Binding-site contacts:
Ligand atom C4 contacts residue MG1 of chain 4.D at 3.4 Å.
Ligand atom O3 contacts residue ASP286 of chain 4.A at 2.8 Å (salt-bridge).
Ligand atom C1 contacts residue HIS219 of chain 4.A at 4.1 Å.
Ligand atom C2 contacts residue ASP286 of chain 4.A at 3.8 Å.
Ligand atom C3 contacts residue GLU180 of chain 4.A at 4.1 Å.
Ligand atom C4 contacts residue GLU180 of chain 4.A at 3.2 Å.
Ligand atom O4 contacts residue ASP286 of chain 4.A at 3.0 Å (salt-bridge).
Ligand atom C5 contacts residue HIS53 of chain 4.A at 3.2 Å.
Ligand atom C1 contacts residue MG1 of chain 4.C at 3.6 Å.
Ligand atom O1 contacts residue LYS182 of chain 4.A at 3.0 Å (salt-bridge).
Ligand atom C1 contacts residue TRP136 of chain 4.A at 3.9 Å (hydrophobic).
Ligand atom O2 contacts residue GLU180 of chain 4.A at 2.9 Å (salt-bridge).
Ligand atom O2 contacts residue GLU216 of chain 4.A at 3.0 Å (salt-bridge).
Ligand atom O4 contacts residue GLU180 of chain 4.A at 2.5 Å (salt-bridge).
Ligand atom C1 contacts residue PHE25 of chain 2.A at 3.6 Å (hydrophobic).
Ligand atom O1 contacts residue HIS219 of chain 4.A at 3.1 Å (h-bond).
Ligand atom O4 contacts residue MG1 of chain 4.D at 2.2 Å.
Ligand atom C3 contacts residue MG1 of chain 4.D at 3.6 Å.
Ligand atom C2 contacts residue MG1 of chain 4.D at 3.3 Å.
Ligand atom O5 contacts residue HIS53 of chain 4.A at 2.8 Å (h-bond).
Ligand atom C4 contacts residue TRP136 of chain 4.A at 3.9 Å (hydrophobic).
Ligand atom O3 contacts residue TRP15 of chain 4.A at 3.5 Å (h-bond).
Ligand atom O5 contacts residue PHE93 of chain 4.A at 3.8 Å.
Ligand atom O1 contacts residue ASP254 of chain 4.A at 4.1 Å.
Ligand atom O5 contacts residue TRP136 of chain 4.A at 3.5 Å.
Ligand atom O3 contacts residue MG1 of chain 4.D at 3.6 Å.
Ligand atom O1 contacts residue PHE25 of chain 2.A at 3.7 Å.
Ligand atom C3 contacts residue ASP286 of chain 4.A at 3.7 Å.
Ligand atom C2 contacts residue HIS219 of chain 4.A at 3.7 Å.
Ligand atom O2 contacts residue MG1 of chain 4.D at 2.2 Å.
Ligand atom C2 contacts residue GLU180 of chain 4.A at 3.5 Å.
Ligand atom O1 contacts residue TRP136 of chain 4.A at 3.5 Å.
Ligand atom O4 contacts residue ASP244 of chain 4.A at 3.4 Å (salt-bridge).
Ligand atom O2 contacts residue MG1 of chain 4.C at 4.0 Å.
Ligand atom C2 contacts residue TRP136 of chain 4.A at 3.8 Å (hydrophobic).
Ligand atom O2 contacts residue HIS219 of chain 4.A at 3.3 Å.
Ligand atom O1 contacts residue MG1 of chain 4.C at 2.8 Å.
Ligand atom O2 contacts residue ASP286 of chain 4.A at 2.9 Å (salt-bridge).
Ligand atom C4 contacts residue ASP286 of chain 4.A at 3.9 Å.
Ligand atom C3 contacts residue TRP136 of chain 4.A at 3.7 Å (hydrophobic).

A protein and the small-molecule ligand that binds it are described below.
Small molecule (SMILES): OC[C@@H](O)C(O)[C@@H](O)CO

Sequence of chain 2.A:
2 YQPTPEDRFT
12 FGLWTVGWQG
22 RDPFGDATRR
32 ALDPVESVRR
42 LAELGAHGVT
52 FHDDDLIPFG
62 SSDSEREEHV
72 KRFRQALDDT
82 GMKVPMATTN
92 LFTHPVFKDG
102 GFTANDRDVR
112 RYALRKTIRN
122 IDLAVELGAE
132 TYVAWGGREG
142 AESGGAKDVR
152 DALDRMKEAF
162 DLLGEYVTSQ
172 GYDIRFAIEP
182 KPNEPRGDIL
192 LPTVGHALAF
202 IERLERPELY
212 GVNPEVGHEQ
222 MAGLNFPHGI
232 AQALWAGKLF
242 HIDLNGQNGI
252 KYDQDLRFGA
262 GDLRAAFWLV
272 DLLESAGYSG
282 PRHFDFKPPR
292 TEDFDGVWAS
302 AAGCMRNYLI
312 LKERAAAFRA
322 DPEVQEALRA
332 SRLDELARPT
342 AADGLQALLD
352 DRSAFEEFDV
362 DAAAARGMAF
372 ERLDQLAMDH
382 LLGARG

Sequence of chain 4.A:
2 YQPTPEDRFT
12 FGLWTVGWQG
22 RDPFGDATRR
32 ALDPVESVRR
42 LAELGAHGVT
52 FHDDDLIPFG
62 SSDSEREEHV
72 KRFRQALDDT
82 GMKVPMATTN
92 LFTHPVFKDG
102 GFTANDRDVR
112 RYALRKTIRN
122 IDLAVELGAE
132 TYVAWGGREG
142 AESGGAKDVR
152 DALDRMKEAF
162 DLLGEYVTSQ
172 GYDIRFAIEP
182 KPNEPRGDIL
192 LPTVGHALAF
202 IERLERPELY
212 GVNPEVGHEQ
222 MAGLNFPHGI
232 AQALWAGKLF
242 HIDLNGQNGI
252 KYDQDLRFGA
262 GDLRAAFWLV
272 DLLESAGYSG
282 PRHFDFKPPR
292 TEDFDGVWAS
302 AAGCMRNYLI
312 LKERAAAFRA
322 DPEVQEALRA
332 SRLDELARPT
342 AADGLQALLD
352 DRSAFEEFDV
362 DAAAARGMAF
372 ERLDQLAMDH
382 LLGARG